Sequence of chain 1.G:
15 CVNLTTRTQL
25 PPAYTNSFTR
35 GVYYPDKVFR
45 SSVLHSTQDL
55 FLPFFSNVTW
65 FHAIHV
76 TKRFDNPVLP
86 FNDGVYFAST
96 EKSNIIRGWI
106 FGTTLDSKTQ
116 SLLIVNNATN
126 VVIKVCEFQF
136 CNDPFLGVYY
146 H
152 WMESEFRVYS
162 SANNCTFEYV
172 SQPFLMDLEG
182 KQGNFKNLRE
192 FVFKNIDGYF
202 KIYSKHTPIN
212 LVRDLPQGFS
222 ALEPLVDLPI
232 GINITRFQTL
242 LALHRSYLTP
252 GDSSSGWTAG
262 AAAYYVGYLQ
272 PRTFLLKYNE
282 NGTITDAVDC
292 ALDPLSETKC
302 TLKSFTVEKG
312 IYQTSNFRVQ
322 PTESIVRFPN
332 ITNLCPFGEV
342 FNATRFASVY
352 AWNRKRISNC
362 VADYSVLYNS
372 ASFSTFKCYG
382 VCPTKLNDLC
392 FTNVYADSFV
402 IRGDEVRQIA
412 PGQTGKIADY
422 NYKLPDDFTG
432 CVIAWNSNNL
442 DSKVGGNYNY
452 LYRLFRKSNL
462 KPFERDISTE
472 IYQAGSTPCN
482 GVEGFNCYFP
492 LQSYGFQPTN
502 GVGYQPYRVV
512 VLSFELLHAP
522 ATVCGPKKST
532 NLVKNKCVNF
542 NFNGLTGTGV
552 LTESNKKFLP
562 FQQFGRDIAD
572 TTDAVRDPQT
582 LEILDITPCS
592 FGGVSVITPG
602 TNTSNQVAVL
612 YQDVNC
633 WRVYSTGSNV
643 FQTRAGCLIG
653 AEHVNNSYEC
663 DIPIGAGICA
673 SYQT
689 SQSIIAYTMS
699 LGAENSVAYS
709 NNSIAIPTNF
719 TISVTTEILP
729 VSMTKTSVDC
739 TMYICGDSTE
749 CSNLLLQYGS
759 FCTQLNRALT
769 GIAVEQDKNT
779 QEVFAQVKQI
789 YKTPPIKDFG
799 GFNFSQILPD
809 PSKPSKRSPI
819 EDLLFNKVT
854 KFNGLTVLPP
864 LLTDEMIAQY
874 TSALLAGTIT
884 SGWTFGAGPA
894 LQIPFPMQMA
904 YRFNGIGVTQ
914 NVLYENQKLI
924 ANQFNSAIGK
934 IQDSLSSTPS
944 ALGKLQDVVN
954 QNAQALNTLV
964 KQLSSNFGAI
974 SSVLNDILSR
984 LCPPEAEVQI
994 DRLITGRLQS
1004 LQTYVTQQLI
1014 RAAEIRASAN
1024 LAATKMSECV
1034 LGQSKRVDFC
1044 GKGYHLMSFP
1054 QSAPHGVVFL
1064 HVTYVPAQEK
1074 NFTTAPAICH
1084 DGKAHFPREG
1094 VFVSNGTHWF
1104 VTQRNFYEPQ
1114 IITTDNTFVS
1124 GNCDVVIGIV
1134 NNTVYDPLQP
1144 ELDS

A protein and the small-molecule ligand that binds it are described below.
Small molecule (SMILES): CC(=O)N[C@@H]1[C@@H](O)[C@H](O)[C@@H](CO)O[C@H]1O

Binding-site contacts:
Ligand atom C1 contacts residue ASN17 of chain 1.G at 1.5 Å.
Ligand atom C3 contacts residue ASN17 of chain 1.G at 3.9 Å.
Ligand atom C7 contacts residue ASN17 of chain 1.G at 3.2 Å.
Ligand atom C7 contacts residue CYS15 of chain 1.G at 4.5 Å (hydrophobic).
Ligand atom N2 contacts residue ASN17 of chain 1.G at 3.0 Å (h-bond).
Ligand atom O7 contacts residue ASN17 of chain 1.G at 3.2 Å (h-bond).
Ligand atom C8 contacts residue VAL16 of chain 1.G at 3.7 Å (hydrophobic).
Ligand atom C5 contacts residue ASN17 of chain 1.G at 3.8 Å.
Ligand atom C4 contacts residue ASN17 of chain 1.G at 4.4 Å.
Ligand atom C2 contacts residue ASN17 of chain 1.G at 2.5 Å.
Ligand atom C8 contacts residue CYS15 of chain 1.G at 3.0 Å (hydrophobic).
Ligand atom O5 contacts residue ASN17 of chain 1.G at 2.5 Å (h-bond).
Ligand atom C8 contacts residue ASN17 of chain 1.G at 3.7 Å.